Sequence of chain 1.B:
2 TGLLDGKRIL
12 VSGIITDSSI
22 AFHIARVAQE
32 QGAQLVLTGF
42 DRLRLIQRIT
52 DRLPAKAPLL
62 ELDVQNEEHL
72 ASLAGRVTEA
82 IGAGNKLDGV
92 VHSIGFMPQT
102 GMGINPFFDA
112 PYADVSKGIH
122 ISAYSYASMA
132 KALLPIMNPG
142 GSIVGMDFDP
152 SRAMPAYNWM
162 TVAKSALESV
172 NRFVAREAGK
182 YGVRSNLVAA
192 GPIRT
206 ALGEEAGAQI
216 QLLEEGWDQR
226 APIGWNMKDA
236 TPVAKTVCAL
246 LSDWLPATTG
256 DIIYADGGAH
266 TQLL

This protein binds this small molecule.
Small molecule (SMILES): CCCCCc1ccc(Oc2ccccc2)c(O)c1

Binding-site contacts:
Ligand atom C13 contacts residue TYR158 of chain 1.B at 4.3 Å (hydrophobic).
Ligand atom O17 contacts residue LYS165 of chain 1.B at 4.4 Å.
Ligand atom C2 contacts residue TYR158 of chain 1.B at 4.2 Å (hydrophobic).
Ligand atom O7 contacts residue NAD1 of chain 1.J at 3.4 Å (h-bond).
Ligand atom C3 contacts residue NAD1 of chain 1.J at 3.5 Å.
Ligand atom C10 contacts residue GLY96 of chain 1.B at 3.6 Å.
Ligand atom C6 contacts residue TYR158 of chain 1.B at 3.4 Å (hydrophobic).
Ligand atom C9 contacts residue NAD1 of chain 1.J at 4.0 Å.
Ligand atom C14 contacts residue PRO193 of chain 1.B at 3.9 Å (hydrophobic).
Ligand atom C18 contacts residue ALA157 of chain 1.B at 4.3 Å (hydrophobic).
Ligand atom C8 contacts residue NAD1 of chain 1.J at 3.8 Å.
Ligand atom C14 contacts residue PHE149 of chain 1.B at 3.9 Å (hydrophobic).
Ligand atom C1 contacts residue NAD1 of chain 1.J at 3.8 Å.
Ligand atom C14 contacts residue NAD1 of chain 1.J at 4.2 Å.
Ligand atom C12 contacts residue GLY96 of chain 1.B at 4.3 Å.
Ligand atom C5 contacts residue NAD1 of chain 1.J at 3.8 Å.
Ligand atom C11 contacts residue GLY96 of chain 1.B at 3.5 Å.
Ligand atom C16 contacts residue TYR158 of chain 1.B at 4.3 Å (hydrophobic).
Ligand atom C15 contacts residue TYR158 of chain 1.B at 4.0 Å (hydrophobic).
Ligand atom C4 contacts residue NAD1 of chain 1.J at 3.7 Å.
Ligand atom C15 contacts residue PHE149 of chain 1.B at 3.5 Å (hydrophobic).
Ligand atom C6 contacts residue NAD1 of chain 1.J at 3.8 Å.
Ligand atom C5 contacts residue TYR158 of chain 1.B at 4.1 Å (hydrophobic).
Ligand atom C10 contacts residue NAD1 of chain 1.J at 4.4 Å.
Ligand atom O17 contacts residue NAD1 of chain 1.J at 3.2 Å.
Ligand atom C1 contacts residue TYR158 of chain 1.B at 3.5 Å (hydrophobic).
Ligand atom C13 contacts residue MET103 of chain 1.B at 4.4 Å (hydrophobic).
Ligand atom C12 contacts residue MET103 of chain 1.B at 4.0 Å (hydrophobic).
Ligand atom C11 contacts residue PHE97 of chain 1.B at 3.7 Å (hydrophobic).
Ligand atom O17 contacts residue TYR158 of chain 1.B at 2.9 Å (h-bond).
Ligand atom C12 contacts residue PHE97 of chain 1.B at 4.2 Å (hydrophobic).
Ligand atom C6 contacts residue PHE149 of chain 1.B at 4.4 Å (hydrophobic).
Ligand atom C17 contacts residue TYR158 of chain 1.B at 3.6 Å (hydrophobic).
Ligand atom C1 contacts residue PHE149 of chain 1.B at 3.8 Å (hydrophobic).
Ligand atom C13 contacts residue NAD1 of chain 1.J at 4.0 Å.
Ligand atom O17 contacts residue PHE149 of chain 1.B at 3.7 Å.
Ligand atom C13 contacts residue MET161 of chain 1.B at 3.8 Å (hydrophobic).
Ligand atom C12 contacts residue MET161 of chain 1.B at 3.6 Å (hydrophobic).
Ligand atom C2 contacts residue NAD1 of chain 1.J at 3.7 Å.
Ligand atom C18 contacts residue ILE215 of chain 1.B at 3.9 Å (hydrophobic).